The protein below binds the small molecule below.
Small molecule (SMILES): CC(=O)N[C@H]1[C@H](O[C@H]2[C@H](O)[C@@H](NC(C)=O)CO[C@@H]2CO)O[C@H](CO)[C@@H](O)[C@@H]1O

Sequence of chain 1.C:
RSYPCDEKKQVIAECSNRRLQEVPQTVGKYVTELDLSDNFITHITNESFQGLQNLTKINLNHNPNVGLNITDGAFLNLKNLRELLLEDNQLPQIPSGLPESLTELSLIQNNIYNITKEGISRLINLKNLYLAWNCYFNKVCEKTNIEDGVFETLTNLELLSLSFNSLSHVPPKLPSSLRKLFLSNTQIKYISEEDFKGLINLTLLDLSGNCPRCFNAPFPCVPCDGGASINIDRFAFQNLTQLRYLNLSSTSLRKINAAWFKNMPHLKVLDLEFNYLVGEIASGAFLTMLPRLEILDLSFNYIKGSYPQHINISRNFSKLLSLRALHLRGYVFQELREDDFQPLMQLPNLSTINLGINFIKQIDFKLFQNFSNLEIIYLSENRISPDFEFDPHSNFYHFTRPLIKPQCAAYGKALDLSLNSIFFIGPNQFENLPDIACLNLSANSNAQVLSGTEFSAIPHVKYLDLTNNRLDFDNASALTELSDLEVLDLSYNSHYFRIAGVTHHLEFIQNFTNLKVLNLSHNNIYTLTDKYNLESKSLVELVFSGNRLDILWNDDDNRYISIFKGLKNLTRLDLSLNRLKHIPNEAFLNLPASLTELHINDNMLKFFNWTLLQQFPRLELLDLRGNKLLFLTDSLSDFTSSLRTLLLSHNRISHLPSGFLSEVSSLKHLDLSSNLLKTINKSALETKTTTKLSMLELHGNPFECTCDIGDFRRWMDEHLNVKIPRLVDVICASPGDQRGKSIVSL

Binding-site contacts:
Ligand atom N2 contacts residue ASP538 of chain 1.C at 2.7 Å (salt-bridge).
Ligand atom C4 contacts residue ASN568 of chain 1.C at 4.3 Å.
Ligand atom O7 contacts residue SER540 of chain 1.C at 4.2 Å.
Ligand atom C7 contacts residue SER540 of chain 1.C at 3.7 Å.
Ligand atom O5 contacts residue VAL592 of chain 1.C at 3.3 Å.
Ligand atom C1 contacts residue ASN568 of chain 1.C at 1.5 Å.
Ligand atom C2 contacts residue GLN456 of chain 1.C at 3.8 Å.
Ligand atom C5 contacts residue VAL592 of chain 1.C at 4.2 Å (hydrophobic).
Ligand atom C6 contacts residue VAL566 of chain 1.C at 4.3 Å (hydrophobic).
Ligand atom C5 contacts residue ASN568 of chain 1.C at 3.7 Å.
Ligand atom O7 contacts residue GLN456 of chain 1.C at 3.1 Å.
Ligand atom C7 contacts residue ASN568 of chain 1.C at 3.7 Å.
Ligand atom O5 contacts residue ASN568 of chain 1.C at 2.4 Å (h-bond).
Ligand atom C1 contacts residue VAL592 of chain 1.C at 4.2 Å (hydrophobic).
Ligand atom C3 contacts residue GLN456 of chain 1.C at 3.6 Å.
Ligand atom C3 contacts residue ASP538 of chain 1.C at 3.9 Å.
Ligand atom C3 contacts residue ASN568 of chain 1.C at 3.9 Å.
Ligand atom N2 contacts residue SER540 of chain 1.C at 3.8 Å.
Ligand atom O3 contacts residue GLN456 of chain 1.C at 2.8 Å (h-bond).
Ligand atom C8 contacts residue ASP538 of chain 1.C at 3.5 Å.
Ligand atom O6 contacts residue GLU590 of chain 1.C at 2.6 Å (salt-bridge).
Ligand atom C7 contacts residue ASP538 of chain 1.C at 3.5 Å.
Ligand atom C8 contacts residue TYR512 of chain 1.C at 4.3 Å (hydrophobic).
Ligand atom C2 contacts residue ASN568 of chain 1.C at 2.6 Å.
Ligand atom C1 contacts residue SER540 of chain 1.C at 4.2 Å.
Ligand atom C7 contacts residue GLN456 of chain 1.C at 3.8 Å.
Ligand atom C2 contacts residue ASP538 of chain 1.C at 3.6 Å.
Ligand atom C7 contacts residue TYR512 of chain 1.C at 4.2 Å (hydrophobic).
Ligand atom C8 contacts residue THR516 of chain 1.C at 4.0 Å.
Ligand atom C8 contacts residue SER540 of chain 1.C at 3.6 Å.
Ligand atom C4 contacts residue GLN456 of chain 1.C at 3.5 Å.
Ligand atom O6 contacts residue VAL566 of chain 1.C at 3.7 Å.
Ligand atom N2 contacts residue ASN568 of chain 1.C at 3.0 Å (h-bond).
Ligand atom O6 contacts residue VAL592 of chain 1.C at 3.0 Å.
Ligand atom C6 contacts residue VAL592 of chain 1.C at 4.0 Å (hydrophobic).
Ligand atom O7 contacts residue ASN568 of chain 1.C at 3.9 Å.
Ligand atom C1 contacts residue ASP538 of chain 1.C at 3.7 Å.
Ligand atom C6 contacts residue GLU590 of chain 1.C at 3.4 Å.
Ligand atom O4 contacts residue GLN456 of chain 1.C at 4.0 Å.
Ligand atom O7 contacts residue TYR512 of chain 1.C at 3.4 Å (h-bond).